A protein and the small-molecule ligand that binds it are described below.
Small molecule (SMILES): CC[C@H](C)[C@H](NC(=O)[C@@H](CS)NC(=O)[C@@H](N)CCCCN)C(=O)N[C@@H](CC(C)C)C(=O)N[C@@H](CS)C(=O)N[C@@H](CCCN=C(N)N)C(=O)N[C@@H](CC(C)C)C(=O)N[C@@H](CC(C)C)C(=O)N[C@@H](CCC(N)=O)C(=O)O

Binding-site contacts:
Ligand atom SG contacts residue GLU239 of chain 1.B at 3.5 Å (salt-bridge).
Ligand atom CA contacts residue GLU239 of chain 1.B at 4.0 Å.
Ligand atom CB contacts residue LEU69 of chain 1.B at 3.5 Å (hydrophobic).
Ligand atom C contacts residue GLU239 of chain 1.B at 3.9 Å.
Ligand atom CD contacts residue LEU69 of chain 1.B at 3.6 Å (hydrophobic).
Ligand atom O contacts residue LYS59 of chain 1.B at 2.6 Å (salt-bridge).
Ligand atom CD2 contacts residue VAL73 of chain 1.B at 3.5 Å (hydrophobic).
Ligand atom O contacts residue LEU69 of chain 1.B at 4.1 Å.
Ligand atom N contacts residue GLU239 of chain 1.B at 2.8 Å (salt-bridge).
Ligand atom CD1 contacts residue GLU239 of chain 1.B at 3.4 Å.
Ligand atom SG contacts residue VAL73 of chain 1.B at 3.6 Å.
Ligand atom CG contacts residue MET240 of chain 1.B at 4.0 Å (hydrophobic).
Ligand atom NE2 contacts residue LEU69 of chain 1.B at 3.5 Å.
Ligand atom C contacts residue LYS59 of chain 1.B at 3.7 Å.
Ligand atom N contacts residue GLU239 of chain 1.B at 4.0 Å.
Ligand atom CD2 contacts residue MET240 of chain 1.B at 3.2 Å (hydrophobic).
Ligand atom CD1 contacts residue LEU236 of chain 1.B at 3.8 Å (hydrophobic).
Ligand atom CD1 contacts residue ILE55 of chain 1.B at 3.3 Å (hydrophobic).
Ligand atom CB contacts residue LEU236 of chain 1.B at 3.8 Å (hydrophobic).
Ligand atom CG contacts residue LEU69 of chain 1.B at 3.2 Å (hydrophobic).
Ligand atom CA contacts residue LYS59 of chain 1.B at 3.6 Å.
Ligand atom N contacts residue GLU239 of chain 1.B at 2.9 Å (salt-bridge).
Ligand atom N contacts residue GLU239 of chain 1.B at 3.3 Å (salt-bridge).
Ligand atom CD2 contacts residue ILE55 of chain 1.B at 3.8 Å (hydrophobic).
Ligand atom CA contacts residue GLU239 of chain 1.B at 3.5 Å.
Ligand atom N contacts residue LEU69 of chain 1.B at 3.9 Å.
Ligand atom CD2 contacts residue GLN72 of chain 1.B at 3.7 Å.
Ligand atom CD1 contacts residue VAL73 of chain 1.B at 3.6 Å (hydrophobic).
Ligand atom CB contacts residue LEU69 of chain 1.B at 4.0 Å (hydrophobic).
Ligand atom CB contacts residue GLU239 of chain 1.B at 3.1 Å.
Ligand atom CD1 contacts residue ASP235 of chain 1.B at 3.3 Å.
Ligand atom CB contacts residue GLU239 of chain 1.B at 3.3 Å.
Ligand atom C contacts residue GLU239 of chain 1.B at 3.8 Å.
Ligand atom CA contacts residue GLU239 of chain 1.B at 3.7 Å.
Ligand atom CG2 contacts residue LEU236 of chain 1.B at 3.5 Å (hydrophobic).
Ligand atom CD1 contacts residue GLN72 of chain 1.B at 4.0 Å.
Ligand atom CG1 contacts residue GLU239 of chain 1.B at 3.1 Å.
Ligand atom CD2 contacts residue LEU76 of chain 1.B at 4.0 Å (hydrophobic).
Ligand atom CD2 contacts residue GLU77 of chain 1.B at 3.8 Å.
Ligand atom CB contacts residue ILE55 of chain 1.B at 4.1 Å (hydrophobic).

Sequence of chain 1.B:
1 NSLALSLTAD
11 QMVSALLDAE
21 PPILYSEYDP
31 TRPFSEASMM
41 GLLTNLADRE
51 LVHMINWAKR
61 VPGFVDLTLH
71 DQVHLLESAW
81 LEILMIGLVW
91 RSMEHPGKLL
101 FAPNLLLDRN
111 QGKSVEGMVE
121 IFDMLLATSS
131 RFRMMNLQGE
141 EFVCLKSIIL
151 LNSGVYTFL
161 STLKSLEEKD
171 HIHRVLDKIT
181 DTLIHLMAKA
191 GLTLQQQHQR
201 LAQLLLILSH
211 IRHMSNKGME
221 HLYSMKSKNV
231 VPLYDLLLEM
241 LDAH